The small molecule below binds the protein below.
Small molecule (SMILES): CC(=O)c1ccc2ccccc2c1

Binding-site contacts:
Ligand atom C1 contacts residue ALA165 of chain 1.H at 4.1 Å (hydrophobic).
Ligand atom C3 contacts residue PRO183 of chain 1.H at 4.1 Å (hydrophobic).
Ligand atom C12 contacts residue SER159 of chain 1.H at 4.0 Å.
Ligand atom C5 contacts residue GLU141 of chain 1.G at 4.3 Å.
Ligand atom C10 contacts residue GLU141 of chain 1.G at 4.1 Å.
Ligand atom C7 contacts residue VAL164 of chain 1.H at 4.2 Å (hydrophobic).
Ligand atom C4 contacts residue ALA165 of chain 1.H at 3.6 Å (hydrophobic).
Ligand atom C6 contacts residue ALA165 of chain 1.H at 3.8 Å (hydrophobic).
Ligand atom C11 contacts residue SER159 of chain 1.H at 4.2 Å.
Ligand atom C2 contacts residue CYS42 of chain 1.G at 2.8 Å (hydrophobic).
Ligand atom O1 contacts residue PRO184 of chain 1.H at 3.1 Å.
Ligand atom C4 contacts residue PRO183 of chain 1.H at 3.5 Å (hydrophobic).
Ligand atom C2 contacts residue PRO183 of chain 1.H at 3.9 Å (hydrophobic).
Ligand atom C4 contacts residue ILE181 of chain 1.H at 4.0 Å (hydrophobic).
Ligand atom C4 contacts residue VAL164 of chain 1.H at 3.7 Å (hydrophobic).
Ligand atom C8 contacts residue GLY163 of chain 1.H at 3.9 Å.
Ligand atom C3 contacts residue CYS42 of chain 1.G at 3.8 Å (hydrophobic).
Ligand atom C9 contacts residue GLU141 of chain 1.G at 3.7 Å.
Ligand atom C7 contacts residue GLU141 of chain 1.G at 4.2 Å.
Ligand atom C1 contacts residue CYS42 of chain 1.G at 1.8 Å (hydrophobic).
Ligand atom C10 contacts residue SER159 of chain 1.H at 4.3 Å.
Ligand atom C11 contacts residue VAL164 of chain 1.H at 3.8 Å (hydrophobic).
Ligand atom O1 contacts residue VAL182 of chain 1.H at 3.6 Å.
Ligand atom C2 contacts residue PRO184 of chain 1.H at 3.5 Å (hydrophobic).
Ligand atom C6 contacts residue PRO183 of chain 1.H at 3.5 Å (hydrophobic).
Ligand atom C5 contacts residue ALA165 of chain 1.H at 3.9 Å (hydrophobic).
Ligand atom C2 contacts residue ALA165 of chain 1.H at 3.4 Å (hydrophobic).
Ligand atom C6 contacts residue GLY163 of chain 1.H at 3.3 Å.
Ligand atom O1 contacts residue ILE181 of chain 1.H at 3.6 Å.
Ligand atom C11 contacts residue GLY163 of chain 1.H at 3.7 Å.
Ligand atom C4 contacts residue VAL182 of chain 1.H at 4.3 Å (hydrophobic).
Ligand atom C6 contacts residue VAL164 of chain 1.H at 3.4 Å (hydrophobic).
Ligand atom O1 contacts residue ALA165 of chain 1.H at 3.5 Å.
Ligand atom C4 contacts residue GLY163 of chain 1.H at 4.3 Å.
Ligand atom O1 contacts residue PRO183 of chain 1.H at 3.4 Å.
Ligand atom C8 contacts residue VAL164 of chain 1.H at 3.6 Å (hydrophobic).
Ligand atom O1 contacts residue CYS42 of chain 1.G at 3.3 Å (h-bond).
Ligand atom C1 contacts residue PRO184 of chain 1.H at 3.8 Å (hydrophobic).
Ligand atom C3 contacts residue ALA165 of chain 1.H at 3.4 Å (hydrophobic).
Ligand atom C5 contacts residue CYS42 of chain 1.G at 4.0 Å (hydrophobic).

Sequence of chain 1.H:
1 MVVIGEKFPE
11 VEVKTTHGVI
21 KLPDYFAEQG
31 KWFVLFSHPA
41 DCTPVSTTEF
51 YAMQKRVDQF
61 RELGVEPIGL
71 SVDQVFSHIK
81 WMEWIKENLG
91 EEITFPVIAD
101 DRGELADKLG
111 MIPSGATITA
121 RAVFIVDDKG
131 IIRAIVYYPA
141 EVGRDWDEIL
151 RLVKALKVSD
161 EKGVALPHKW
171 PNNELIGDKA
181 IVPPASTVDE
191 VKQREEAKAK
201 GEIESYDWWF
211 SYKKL

Sequence of chain 1.G:
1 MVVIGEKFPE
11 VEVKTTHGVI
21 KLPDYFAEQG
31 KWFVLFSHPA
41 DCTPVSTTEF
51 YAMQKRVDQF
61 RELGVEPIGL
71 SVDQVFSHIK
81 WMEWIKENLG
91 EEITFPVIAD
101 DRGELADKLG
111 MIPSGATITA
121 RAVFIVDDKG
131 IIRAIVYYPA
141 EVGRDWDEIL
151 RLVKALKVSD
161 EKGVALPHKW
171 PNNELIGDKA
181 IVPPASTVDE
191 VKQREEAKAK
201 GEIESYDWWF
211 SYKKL